Binding-site contacts:
Ligand atom C1G contacts residue TYR171 of chain 1.A at 3.9 Å (hydrophobic).
Ligand atom C1D contacts residue ALA121 of chain 1.A at 3.9 Å (hydrophobic).
Ligand atom C2D contacts residue SER97 of chain 1.A at 3.3 Å.
Ligand atom C1 contacts residue TYR171 of chain 1.A at 3.5 Å (hydrophobic).
Ligand atom O1A contacts residue ARG198 of chain 1.A at 2.8 Å (salt-bridge).
Ligand atom C3 contacts residue VAL140 of chain 1.A at 3.9 Å (hydrophobic).
Ligand atom C1D contacts residue GLY248 of chain 1.A at 3.6 Å.
Ligand atom C1 contacts residue LEU98 of chain 1.A at 3.7 Å (hydrophobic).
Ligand atom C3 contacts residue PHE307 of chain 1.A at 3.7 Å (hydrophobic).
Ligand atom C1E contacts residue PHE307 of chain 1.A at 4.0 Å (hydrophobic).
Ligand atom C3 contacts residue HIS310 of chain 1.A at 4.0 Å.
Ligand atom C2E contacts residue ALA121 of chain 1.A at 3.9 Å (hydrophobic).
Ligand atom C1D contacts residue TYR171 of chain 1.A at 3.4 Å (hydrophobic).
Ligand atom O1B contacts residue LEU98 of chain 1.A at 4.0 Å.
Ligand atom O1B contacts residue TYR171 of chain 1.A at 3.5 Å.
Ligand atom O2 contacts residue ALA223 of chain 1.A at 3.0 Å.
Ligand atom O1A contacts residue PRO100 of chain 1.A at 3.9 Å.
Ligand atom C1 contacts residue ARG198 of chain 1.A at 4.0 Å.
Ligand atom C1G contacts residue LEU43 of chain 1.A at 3.7 Å (hydrophobic).
Ligand atom C1 contacts residue THR99 of chain 1.A at 3.3 Å.
Ligand atom C3 contacts residue ALA121 of chain 1.A at 3.9 Å (hydrophobic).
Ligand atom O2 contacts residue ARG198 of chain 1.A at 3.2 Å (salt-bridge).
Ligand atom C1E contacts residue ALA121 of chain 1.A at 3.9 Å (hydrophobic).
Ligand atom O1A contacts residue LEU98 of chain 1.A at 3.4 Å.
Ligand atom C2E contacts residue MSE119 of chain 1.A at 3.5 Å.
Ligand atom O2 contacts residue TYR171 of chain 1.A at 4.0 Å.
Ligand atom O1B contacts residue ALA121 of chain 1.A at 3.0 Å (h-bond).
Ligand atom C1E contacts residue GLY248 of chain 1.A at 3.6 Å.
Ligand atom C2D contacts residue ALA121 of chain 1.A at 3.7 Å (hydrophobic).
Ligand atom C2 contacts residue TYR171 of chain 1.A at 3.7 Å (hydrophobic).
Ligand atom C1E contacts residue HIS247 of chain 1.A at 3.6 Å.
Ligand atom O1A contacts residue THR99 of chain 1.A at 2.7 Å (h-bond).
Ligand atom C2E contacts residue ALA120 of chain 1.A at 4.0 Å (hydrophobic).
Ligand atom O1B contacts residue THR99 of chain 1.A at 2.7 Å (h-bond).
Ligand atom C2D contacts residue LEU43 of chain 1.A at 3.6 Å (hydrophobic).
Ligand atom C2 contacts residue ALA223 of chain 1.A at 4.0 Å (hydrophobic).
Ligand atom C1G contacts residue ALA121 of chain 1.A at 3.9 Å (hydrophobic).
Ligand atom C2D contacts residue ALA120 of chain 1.A at 3.7 Å (hydrophobic).
Ligand atom O1A contacts residue TYR171 of chain 1.A at 3.6 Å.
Ligand atom O1B contacts residue ALA120 of chain 1.A at 3.5 Å.

A protein and the small-molecule ligand that binds it are described below.
Small molecule (SMILES): O=C(O)C(=O)c1ccccc1

Sequence of chain 1.A:
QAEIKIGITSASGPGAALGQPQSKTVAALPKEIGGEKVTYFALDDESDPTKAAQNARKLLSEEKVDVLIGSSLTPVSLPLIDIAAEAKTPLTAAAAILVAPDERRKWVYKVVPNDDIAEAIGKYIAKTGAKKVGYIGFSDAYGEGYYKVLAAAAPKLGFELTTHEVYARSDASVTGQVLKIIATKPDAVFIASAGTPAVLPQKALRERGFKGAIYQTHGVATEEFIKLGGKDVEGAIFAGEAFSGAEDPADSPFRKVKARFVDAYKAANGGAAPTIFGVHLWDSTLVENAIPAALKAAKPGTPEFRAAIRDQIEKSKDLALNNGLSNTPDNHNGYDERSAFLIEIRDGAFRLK